Sequence of chain 1.B:
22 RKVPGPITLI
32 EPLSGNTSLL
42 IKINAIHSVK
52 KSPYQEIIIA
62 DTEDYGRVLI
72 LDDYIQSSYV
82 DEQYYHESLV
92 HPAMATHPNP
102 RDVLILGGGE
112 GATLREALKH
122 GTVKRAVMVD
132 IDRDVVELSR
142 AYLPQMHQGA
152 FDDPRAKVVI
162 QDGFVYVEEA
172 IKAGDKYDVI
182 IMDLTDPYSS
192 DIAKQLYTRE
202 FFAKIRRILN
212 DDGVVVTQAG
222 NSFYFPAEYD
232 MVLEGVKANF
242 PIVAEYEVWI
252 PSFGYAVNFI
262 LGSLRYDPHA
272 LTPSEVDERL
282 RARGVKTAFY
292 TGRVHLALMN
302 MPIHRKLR

Binding-site contacts:
Ligand atom C4' contacts residue GLY109 of chain 1.B at 3.8 Å.
Ligand atom C8 contacts residue ILE193 of chain 1.B at 3.6 Å (hydrophobic).
Ligand atom O2' contacts residue ASP133 of chain 1.B at 3.8 Å.
Ligand atom S5' contacts residue AG31 of chain 1.I at 3.2 Å.
Ligand atom C2' contacts residue GLN56 of chain 1.B at 3.7 Å.
Ligand atom S5' contacts residue GLU111 of chain 1.B at 3.6 Å.
Ligand atom C2 contacts residue GLY164 of chain 1.B at 3.5 Å.
Ligand atom C1' contacts residue ASP131 of chain 1.B at 3.4 Å.
Ligand atom C4 contacts residue ILE132 of chain 1.B at 3.7 Å (hydrophobic).
Ligand atom S5' contacts residue GLY109 of chain 1.B at 3.8 Å.
Ligand atom O3' contacts residue GLY110 of chain 1.B at 3.7 Å.
Ligand atom C4' contacts residue ASP131 of chain 1.B at 3.4 Å.
Ligand atom O3' contacts residue ASP131 of chain 1.B at 2.6 Å (salt-bridge).
Ligand atom C2 contacts residue ILE132 of chain 1.B at 3.3 Å (hydrophobic).
Ligand atom O4' contacts residue LEU185 of chain 1.B at 3.7 Å.
Ligand atom S5' contacts residue ASP184 of chain 1.B at 3.5 Å (salt-bridge).
Ligand atom O2' contacts residue ASP131 of chain 1.B at 2.7 Å (salt-bridge).
Ligand atom CS contacts residue GLU111 of chain 1.B at 3.5 Å.
Ligand atom O4' contacts residue GLY108 of chain 1.B at 3.5 Å.
Ligand atom N3 contacts residue ILE132 of chain 1.B at 3.2 Å (h-bond).
Ligand atom N6 contacts residue ASP163 of chain 1.B at 3.0 Å (salt-bridge).
Ligand atom N6 contacts residue ILE193 of chain 1.B at 3.0 Å (h-bond).
Ligand atom N7 contacts residue ILE193 of chain 1.B at 3.5 Å.
Ligand atom C5' contacts residue THR186 of chain 1.B at 3.8 Å.
Ligand atom C4' contacts residue ASP184 of chain 1.B at 3.6 Å.
Ligand atom C8 contacts residue THR186 of chain 1.B at 3.4 Å.
Ligand atom N7 contacts residue ALA194 of chain 1.B at 3.6 Å.
Ligand atom C5 contacts residue LEU185 of chain 1.B at 3.8 Å (hydrophobic).
Ligand atom C2' contacts residue ASP131 of chain 1.B at 3.7 Å.
Ligand atom C3' contacts residue ASP131 of chain 1.B at 3.4 Å.
Ligand atom N3 contacts residue ASP131 of chain 1.B at 3.6 Å.
Ligand atom O2' contacts residue GLN56 of chain 1.B at 2.9 Å (h-bond).
Ligand atom O3' contacts residue VAL136 of chain 1.B at 3.8 Å.
Ligand atom N1 contacts residue GLY164 of chain 1.B at 2.9 Å (h-bond).
Ligand atom C5' contacts residue GLN77 of chain 1.B at 3.8 Å.
Ligand atom C5' contacts residue ASP184 of chain 1.B at 3.2 Å.
Ligand atom N6 contacts residue LEU197 of chain 1.B at 3.4 Å.
Ligand atom O4' contacts residue ASP184 of chain 1.B at 3.7 Å.
Ligand atom C3' contacts residue LEU72 of chain 1.B at 3.6 Å (hydrophobic).
Ligand atom C4 contacts residue LEU185 of chain 1.B at 3.6 Å (hydrophobic).

This small molecule binds to this protein.
Small molecule (SMILES): CSC[C@H]1O[C@@H](n2cnc3c(N)ncnc32)[C@H](O)[C@@H]1O